Binding-site contacts:
Ligand atom N6 contacts residue GLY191 of chain 1.C at 2.9 Å (h-bond).
Ligand atom O11 contacts residue TYR219 of chain 1.C at 2.6 Å (h-bond).
Ligand atom O2' contacts residue GLN291 of chain 1.C at 3.4 Å (h-bond).
Ligand atom C5 contacts residue PHE340 of chain 1.C at 3.3 Å (hydrophobic).
Ligand atom OP1 contacts residue GLN291 of chain 1.C at 3.3 Å (h-bond).
Ligand atom C5A contacts residue GLN43 of chain 1.C at 3.4 Å.
Ligand atom O21 contacts residue LYS152 of chain 1.C at 3.2 Å (salt-bridge).
Ligand atom N7C contacts residue GLY155 of chain 1.C at 3.3 Å (h-bond).
Ligand atom N6 contacts residue ASP380 of chain 1.C at 2.8 Å (salt-bridge).
Ligand atom OP1 contacts residue ARG263 of chain 1.C at 3.1 Å (salt-bridge).
Ligand atom N3 contacts residue PHE340 of chain 1.C at 3.3 Å.
Ligand atom C4 contacts residue PHE340 of chain 1.C at 3.2 Å (hydrophobic).
Ligand atom OP1 contacts residue LYS260 of chain 1.C at 3.1 Å.
Ligand atom O2' contacts residue HIS290 of chain 1.C at 2.7 Å (h-bond).
Ligand atom N1 contacts residue ASP380 of chain 1.C at 3.0 Å.
Ligand atom N1 contacts residue LYS337 of chain 1.C at 3.0 Å (salt-bridge).
Ligand atom O23 contacts residue ARG188 of chain 1.C at 3.3 Å (salt-bridge).
Ligand atom C2' contacts residue HIS290 of chain 1.C at 3.3 Å.
Ligand atom O3' contacts residue GLN291 of chain 1.C at 2.9 Å (h-bond).
Ligand atom OP2 contacts residue TYR187 of chain 1.C at 3.1 Å.
Ligand atom N1 contacts residue THR49 of chain 1.C at 3.2 Å.
Ligand atom O2B contacts residue ARG188 of chain 1.C at 3.4 Å.
Ligand atom O4A contacts residue GLN43 of chain 1.C at 3.3 Å (h-bond).
Ligand atom O22 contacts residue ARG188 of chain 1.C at 3.3 Å (salt-bridge).
Ligand atom O2' contacts residue LEU294 of chain 1.C at 3.2 Å.
Ligand atom O22 contacts residue LYS152 of chain 1.C at 3.4 Å.
Ligand atom O2A contacts residue LEU151 of chain 1.C at 3.2 Å.
Ligand atom C2 contacts residue LYS337 of chain 1.C at 3.4 Å.
Ligand atom OP2 contacts residue LYS260 of chain 1.C at 2.9 Å (salt-bridge).
Ligand atom C4A contacts residue GLN43 of chain 1.C at 3.2 Å.
Ligand atom O21 contacts residue ARG39 of chain 1.C at 2.7 Å (salt-bridge).
Ligand atom C6 contacts residue THR49 of chain 1.C at 3.4 Å.
Ligand atom C7 contacts residue ASN217 of chain 1.C at 3.4 Å.
Ligand atom C8C contacts residue TYR158 of chain 1.C at 3.1 Å (hydrophobic).
Ligand atom O15 contacts residue LYS152 of chain 1.C at 2.9 Å (salt-bridge).
Ligand atom O12 contacts residue ARG256 of chain 1.C at 3.3 Å (salt-bridge).
Ligand atom O31 contacts residue ARG39 of chain 1.C at 3.0 Å.
Ligand atom O13 contacts residue ARG188 of chain 1.C at 2.8 Å (salt-bridge).
Ligand atom OP1 contacts residue TYR257 of chain 1.C at 2.6 Å (h-bond).
Ligand atom O2' contacts residue ASP346 of chain 1.C at 2.8 Å (salt-bridge).

A small-molecule ligand and the protein it binds are described below.
Small molecule (SMILES): C[n+]1cn([C@@H]2O[C@H](CO[P](=O)(O)O[P](=O)(O)O[P](=O)(O)OC[C@H]3O[C@@H](n4cnc5c(N)ncnc54)[C@H](O)[C@@H]3O[P](=O)(O)OC[C@H]3O[C@@H](n4cnc5c4NC=NC5N)[C@H](O)[C@@H]3O[P](=O)(O)OC[C@H]3O[C@@H](n4cnc5c4NC=NC5N)[C@H](O)[C@@H]3O[P](=O)(O)OC[C@H]3O[C@@H](n4cnc5c4NC=NC5N)[C@H](O)[C@@H]3O)[C@@H](O)[C@H]2O)c2nc(N)[nH]c(=O)c21

Sequence of chain 1.C:
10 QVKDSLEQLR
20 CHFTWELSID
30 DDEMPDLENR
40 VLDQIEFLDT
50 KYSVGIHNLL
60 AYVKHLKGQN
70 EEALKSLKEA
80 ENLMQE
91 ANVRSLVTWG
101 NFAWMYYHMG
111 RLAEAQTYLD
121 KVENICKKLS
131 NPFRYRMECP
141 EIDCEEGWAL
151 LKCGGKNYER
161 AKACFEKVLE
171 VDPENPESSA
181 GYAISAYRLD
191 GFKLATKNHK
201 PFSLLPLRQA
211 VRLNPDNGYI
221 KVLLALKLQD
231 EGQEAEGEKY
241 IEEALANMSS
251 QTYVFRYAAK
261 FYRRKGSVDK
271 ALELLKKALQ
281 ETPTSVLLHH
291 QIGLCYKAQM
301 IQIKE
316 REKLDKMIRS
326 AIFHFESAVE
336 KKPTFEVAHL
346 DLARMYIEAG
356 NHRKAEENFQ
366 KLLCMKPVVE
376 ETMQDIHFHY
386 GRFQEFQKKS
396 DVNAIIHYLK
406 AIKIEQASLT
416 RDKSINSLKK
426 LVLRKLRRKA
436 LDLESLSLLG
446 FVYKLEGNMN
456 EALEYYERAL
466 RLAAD